The protein below binds the small molecule below.
Small molecule (SMILES): CC(=O)N[C@@H]1[C@@H](O)[C@H](O)[C@@H](CO)O[C@H]1O

Sequence of chain 1.A:
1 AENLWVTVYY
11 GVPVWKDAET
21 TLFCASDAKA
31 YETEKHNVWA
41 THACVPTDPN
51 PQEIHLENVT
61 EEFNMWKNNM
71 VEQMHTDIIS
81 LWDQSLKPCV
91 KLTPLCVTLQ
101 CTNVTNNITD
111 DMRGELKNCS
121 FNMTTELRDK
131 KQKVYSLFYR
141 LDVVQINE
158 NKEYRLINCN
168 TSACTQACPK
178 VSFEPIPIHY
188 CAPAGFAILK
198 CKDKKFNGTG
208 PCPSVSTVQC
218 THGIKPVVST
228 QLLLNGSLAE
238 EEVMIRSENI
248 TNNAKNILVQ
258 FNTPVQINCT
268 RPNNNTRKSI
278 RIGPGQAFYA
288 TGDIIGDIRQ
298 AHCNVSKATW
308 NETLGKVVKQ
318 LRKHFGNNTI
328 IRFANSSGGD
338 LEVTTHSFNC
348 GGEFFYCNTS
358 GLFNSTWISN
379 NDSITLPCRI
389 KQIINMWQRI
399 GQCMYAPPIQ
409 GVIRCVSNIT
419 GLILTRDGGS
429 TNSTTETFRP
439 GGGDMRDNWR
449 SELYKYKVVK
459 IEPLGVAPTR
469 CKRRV

Binding-site contacts:
Ligand atom C8 contacts residue ASN271 of chain 1.A at 3.4 Å.
Ligand atom C2 contacts residue ASN271 of chain 1.A at 2.6 Å.
Ligand atom C3 contacts residue ASN271 of chain 1.A at 3.9 Å.
Ligand atom C1 contacts residue ASN271 of chain 1.A at 1.5 Å.
Ligand atom C7 contacts residue ASN271 of chain 1.A at 3.0 Å.
Ligand atom C5 contacts residue ASN271 of chain 1.A at 3.6 Å.
Ligand atom O5 contacts residue ASN271 of chain 1.A at 2.4 Å (h-bond).
Ligand atom O7 contacts residue ASN271 of chain 1.A at 3.9 Å.
Ligand atom N2 contacts residue ASN271 of chain 1.A at 2.4 Å (h-bond).
Ligand atom C8 contacts residue VAL410 of chain 1.A at 3.6 Å (hydrophobic).
Ligand atom C4 contacts residue ASN271 of chain 1.A at 4.3 Å.